Sequence of chain 1.A:
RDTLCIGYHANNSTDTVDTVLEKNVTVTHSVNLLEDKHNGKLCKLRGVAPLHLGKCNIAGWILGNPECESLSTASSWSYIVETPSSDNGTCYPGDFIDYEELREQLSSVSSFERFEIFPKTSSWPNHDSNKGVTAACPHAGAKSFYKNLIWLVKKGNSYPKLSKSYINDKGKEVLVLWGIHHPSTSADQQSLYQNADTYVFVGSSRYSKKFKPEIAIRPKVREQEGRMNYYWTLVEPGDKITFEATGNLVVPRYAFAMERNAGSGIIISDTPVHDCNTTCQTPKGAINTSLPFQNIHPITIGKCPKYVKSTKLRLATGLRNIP

The small molecule below binds the protein below.
Small molecule (SMILES): CC(=O)N[C@H]1[C@H](O[C@H]2[C@H](O)[C@@H](NC(C)=O)CO[C@@H]2CO)O[C@H](CO)[C@@H](O)[C@@H]1O

Binding-site contacts:
Ligand atom C1 contacts residue GLU67 of chain 1.A at 4.0 Å.
Ligand atom C7 contacts residue CYS91 of chain 1.A at 4.3 Å (hydrophobic).
Ligand atom O5 contacts residue ASN88 of chain 1.A at 2.5 Å (h-bond).
Ligand atom O7 contacts residue CYS91 of chain 1.A at 4.2 Å.
Ligand atom C8 contacts residue PRO138 of chain 1.A at 3.8 Å (hydrophobic).
Ligand atom N2 contacts residue ARG222 of chain 1.A at 4.0 Å.
Ligand atom C7 contacts residue ARG222 of chain 1.A at 4.1 Å.
Ligand atom C8 contacts residue GLU67 of chain 1.A at 3.8 Å.
Ligand atom C3 contacts residue ARG222 of chain 1.A at 3.5 Å.
Ligand atom C2 contacts residue ASN88 of chain 1.A at 2.4 Å.
Ligand atom N2 contacts residue ASN88 of chain 1.A at 2.8 Å (h-bond).
Ligand atom O7 contacts residue ASN65 of chain 1.A at 2.9 Å (h-bond).
Ligand atom C8 contacts residue CYS91 of chain 1.A at 3.9 Å (hydrophobic).
Ligand atom C8 contacts residue ALA136 of chain 1.A at 4.5 Å (hydrophobic).
Ligand atom O3 contacts residue ARG222 of chain 1.A at 2.6 Å (salt-bridge).
Ligand atom C7 contacts residue ASN88 of chain 1.A at 2.8 Å.
Ligand atom C2 contacts residue ARG222 of chain 1.A at 3.5 Å.
Ligand atom C5 contacts residue ASN88 of chain 1.A at 3.8 Å.
Ligand atom C4 contacts residue ARG222 of chain 1.A at 4.0 Å.
Ligand atom C7 contacts residue GLU67 of chain 1.A at 3.5 Å.
Ligand atom C8 contacts residue ASN65 of chain 1.A at 3.1 Å.
Ligand atom C7 contacts residue ASN65 of chain 1.A at 3.5 Å.
Ligand atom O3 contacts residue PRO138 of chain 1.A at 4.5 Å.
Ligand atom C8 contacts residue PRO66 of chain 1.A at 4.2 Å (hydrophobic).
Ligand atom C8 contacts residue ASN88 of chain 1.A at 4.3 Å.
Ligand atom O7 contacts residue ARG222 of chain 1.A at 4.2 Å.
Ligand atom N2 contacts residue GLU67 of chain 1.A at 3.4 Å.
Ligand atom C4 contacts residue ASN88 of chain 1.A at 4.3 Å.
Ligand atom C2 contacts residue GLU67 of chain 1.A at 4.3 Å.
Ligand atom O7 contacts residue ASN88 of chain 1.A at 2.2 Å (h-bond).
Ligand atom C1 contacts residue ASN88 of chain 1.A at 1.4 Å.
Ligand atom C3 contacts residue ASN88 of chain 1.A at 3.8 Å.
Ligand atom O7 contacts residue GLU67 of chain 1.A at 3.9 Å.
Ligand atom C8 contacts residue CYS137 of chain 1.A at 4.0 Å (hydrophobic).